A small-molecule ligand and the protein it binds are described below.
Small molecule (SMILES): O=C(O)[C@]1(O)C[C@H](CP(=O)(O)O)[C@@H](O)[C@H](O)C1

Binding-site contacts:
Ligand atom O2 contacts residue LEU267 of chain 1.B at 3.5 Å.
Ligand atom O4 contacts residue ASP146 of chain 1.B at 2.8 Å (salt-bridge).
Ligand atom O91 contacts residue LYS152 of chain 1.B at 2.9 Å (salt-bridge).
Ligand atom O92 contacts residue ASN162 of chain 1.B at 2.7 Å (h-bond).
Ligand atom C4 contacts residue LEU267 of chain 1.B at 3.8 Å (hydrophobic).
Ligand atom O5 contacts residue ZN1 of chain 1.F at 2.3 Å.
Ligand atom O4 contacts residue GLU194 of chain 1.B at 3.2 Å (salt-bridge).
Ligand atom O11 contacts residue LEU267 of chain 1.B at 3.7 Å.
Ligand atom O5 contacts residue HIS271 of chain 1.B at 3.2 Å.
Ligand atom O4 contacts residue ZN1 of chain 1.F at 2.5 Å.
Ligand atom O93 contacts residue HIS275 of chain 1.B at 2.9 Å.
Ligand atom O11 contacts residue LYS152 of chain 1.B at 3.0 Å (salt-bridge).
Ligand atom C4 contacts residue LYS197 of chain 1.B at 3.6 Å.
Ligand atom O93 contacts residue ASN268 of chain 1.B at 2.9 Å (h-bond).
Ligand atom O2 contacts residue LYS152 of chain 1.B at 3.7 Å.
Ligand atom O4 contacts residue LYS197 of chain 1.B at 2.8 Å (salt-bridge).
Ligand atom C8 contacts residue LYS152 of chain 1.B at 3.5 Å.
Ligand atom C4 contacts residue ZN1 of chain 1.F at 3.2 Å.
Ligand atom C4 contacts residue HIS271 of chain 1.B at 3.4 Å.
Ligand atom O91 contacts residue LYS356 of chain 1.B at 3.4 Å (salt-bridge).
Ligand atom O4 contacts residue HIS271 of chain 1.B at 3.0 Å (h-bond).
Ligand atom O12 contacts residue LYS250 of chain 1.B at 2.9 Å (salt-bridge).
Ligand atom P1 contacts residue LYS356 of chain 1.B at 3.1 Å.
Ligand atom O91 contacts residue ARG130 of chain 1.A at 2.7 Å (salt-bridge).
Ligand atom C4 contacts residue ASP146 of chain 1.B at 3.8 Å.
Ligand atom C3 contacts residue ASP146 of chain 1.B at 3.6 Å.
Ligand atom C7 contacts residue ASN162 of chain 1.B at 3.8 Å.
Ligand atom O93 contacts residue LYS356 of chain 1.B at 3.2 Å (salt-bridge).
Ligand atom O11 contacts residue ARG264 of chain 1.B at 2.6 Å (salt-bridge).
Ligand atom O12 contacts residue ARG264 of chain 1.B at 2.9 Å (salt-bridge).
Ligand atom O2 contacts residue ASN268 of chain 1.B at 3.3 Å (h-bond).
Ligand atom C1 contacts residue LYS152 of chain 1.B at 3.6 Å.
Ligand atom P1 contacts residue ARG130 of chain 1.A at 3.7 Å.
Ligand atom O92 contacts residue LYS356 of chain 1.B at 2.5 Å (salt-bridge).
Ligand atom O5 contacts residue HIS287 of chain 1.B at 3.3 Å (h-bond).
Ligand atom C3 contacts residue LEU267 of chain 1.B at 3.7 Å (hydrophobic).
Ligand atom C1 contacts residue ARG264 of chain 1.B at 3.4 Å.
Ligand atom C5 contacts residue ZN1 of chain 1.F at 3.2 Å.
Ligand atom C6 contacts residue ASN268 of chain 1.B at 3.6 Å.
Ligand atom O92 contacts residue ARG130 of chain 1.A at 3.0 Å (salt-bridge).

Sequence of chain 1.A:
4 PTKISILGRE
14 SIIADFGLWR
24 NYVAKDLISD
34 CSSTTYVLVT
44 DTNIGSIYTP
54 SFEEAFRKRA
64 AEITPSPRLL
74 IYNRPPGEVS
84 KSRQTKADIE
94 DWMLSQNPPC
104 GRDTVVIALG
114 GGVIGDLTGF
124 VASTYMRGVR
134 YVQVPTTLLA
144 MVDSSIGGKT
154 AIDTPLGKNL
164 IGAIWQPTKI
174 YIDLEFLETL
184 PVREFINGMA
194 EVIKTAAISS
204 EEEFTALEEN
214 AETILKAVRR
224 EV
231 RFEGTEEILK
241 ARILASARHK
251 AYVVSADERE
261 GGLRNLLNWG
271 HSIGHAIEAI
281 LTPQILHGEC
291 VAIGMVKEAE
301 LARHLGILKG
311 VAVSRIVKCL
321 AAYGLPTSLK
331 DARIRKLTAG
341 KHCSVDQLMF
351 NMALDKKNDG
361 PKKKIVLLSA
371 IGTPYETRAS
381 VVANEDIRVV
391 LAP

Sequence of chain 1.B:
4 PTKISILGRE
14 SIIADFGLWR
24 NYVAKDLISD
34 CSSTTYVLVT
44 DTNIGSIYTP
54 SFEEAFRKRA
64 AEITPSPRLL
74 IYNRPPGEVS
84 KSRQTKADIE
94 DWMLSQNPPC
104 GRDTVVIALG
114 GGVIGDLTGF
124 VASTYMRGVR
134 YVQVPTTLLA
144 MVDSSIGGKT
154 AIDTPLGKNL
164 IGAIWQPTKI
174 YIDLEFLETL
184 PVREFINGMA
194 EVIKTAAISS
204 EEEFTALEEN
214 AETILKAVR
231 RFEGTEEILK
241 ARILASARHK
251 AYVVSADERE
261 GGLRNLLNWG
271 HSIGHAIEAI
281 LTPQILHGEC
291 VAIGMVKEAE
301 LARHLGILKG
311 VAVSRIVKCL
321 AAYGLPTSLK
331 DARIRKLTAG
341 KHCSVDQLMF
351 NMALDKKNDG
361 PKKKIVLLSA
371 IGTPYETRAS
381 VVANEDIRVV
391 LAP